Sequence of chain 1.A:
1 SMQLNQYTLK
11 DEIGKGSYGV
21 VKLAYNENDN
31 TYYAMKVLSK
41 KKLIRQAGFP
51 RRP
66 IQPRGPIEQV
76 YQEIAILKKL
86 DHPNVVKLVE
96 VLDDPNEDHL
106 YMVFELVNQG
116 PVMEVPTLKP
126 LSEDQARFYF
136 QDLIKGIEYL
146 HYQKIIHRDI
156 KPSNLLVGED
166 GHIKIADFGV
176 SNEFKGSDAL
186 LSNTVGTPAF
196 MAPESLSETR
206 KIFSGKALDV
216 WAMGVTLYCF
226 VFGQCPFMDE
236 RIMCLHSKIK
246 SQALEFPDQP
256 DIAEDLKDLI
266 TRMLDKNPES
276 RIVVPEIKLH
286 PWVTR

This protein binds this small molecule.
Small molecule (SMILES): CNC(=O)c1ccccc1Nc1nc(Nc2ccc(N3CCOCC3)cc2OC)ncc1Cl

Binding-site contacts:
Ligand atom NAH contacts residue LEU111 of chain 1.A at 3.9 Å.
Ligand atom CAU contacts residue LEU111 of chain 1.A at 4.0 Å (hydrophobic).
Ligand atom CAL contacts residue VAL112 of chain 1.A at 3.4 Å (hydrophobic).
Ligand atom CAR contacts residue GLY115 of chain 1.A at 3.4 Å.
Ligand atom NAH contacts residue VAL112 of chain 1.A at 2.8 Å (h-bond).
Ligand atom CAL contacts residue ASN113 of chain 1.A at 4.0 Å.
Ligand atom CAL contacts residue ILE13 of chain 1.A at 3.8 Å (hydrophobic).
Ligand atom C6 contacts residue VAL112 of chain 1.A at 3.5 Å (hydrophobic).
Ligand atom NAH contacts residue ILE13 of chain 1.A at 3.9 Å.
Ligand atom CBE contacts residue ACT1 of chain 1.F at 3.8 Å.
Ligand atom N1 contacts residue VAL112 of chain 1.A at 2.9 Å (h-bond).
Ligand atom C4 contacts residue LEU161 of chain 1.A at 3.7 Å (hydrophobic).
Ligand atom CL5 contacts residue PHE109 of chain 1.A at 3.8 Å.
Ligand atom OAT contacts residue ASN113 of chain 1.A at 3.3 Å (h-bond).
Ligand atom CAX contacts residue GLY115 of chain 1.A at 3.5 Å.
Ligand atom CAV contacts residue TYR18 of chain 1.A at 3.5 Å (hydrophobic).
Ligand atom N1 contacts residue LEU111 of chain 1.A at 3.8 Å.
Ligand atom C6 contacts residue ALA34 of chain 1.A at 3.4 Å (hydrophobic).
Ligand atom CAW contacts residue GLY14 of chain 1.A at 3.6 Å.
Ligand atom CAP contacts residue TYR18 of chain 1.A at 3.9 Å (hydrophobic).
Ligand atom CL5 contacts residue LEU161 of chain 1.A at 3.8 Å.
Ligand atom NAE contacts residue LEU161 of chain 1.A at 3.9 Å.
Ligand atom CAZ contacts residue GLY14 of chain 1.A at 4.0 Å.
Ligand atom OAT contacts residue LEU111 of chain 1.A at 3.5 Å.
Ligand atom C6 contacts residue GLU110 of chain 1.A at 3.4 Å.
Ligand atom CAS contacts residue ASN113 of chain 1.A at 3.3 Å.
Ligand atom CAM contacts residue ASN159 of chain 1.A at 3.5 Å.
Ligand atom CAM contacts residue ALA171 of chain 1.A at 4.0 Å (hydrophobic).
Ligand atom C5 contacts residue ALA34 of chain 1.A at 3.7 Å (hydrophobic).
Ligand atom CAO contacts residue TYR18 of chain 1.A at 3.8 Å (hydrophobic).
Ligand atom CAU contacts residue ASN113 of chain 1.A at 3.4 Å.
Ligand atom NAN contacts residue TYR18 of chain 1.A at 3.8 Å.
Ligand atom CAW contacts residue ILE13 of chain 1.A at 3.1 Å (hydrophobic).
Ligand atom CBD contacts residue GLN114 of chain 1.A at 3.9 Å.
Ligand atom N1 contacts residue ALA34 of chain 1.A at 3.7 Å.
Ligand atom C2 contacts residue VAL112 of chain 1.A at 3.3 Å (hydrophobic).
Ligand atom N1 contacts residue GLU110 of chain 1.A at 3.9 Å.
Ligand atom CAQ contacts residue ILE13 of chain 1.A at 3.8 Å (hydrophobic).
Ligand atom CAY contacts residue ASN113 of chain 1.A at 3.4 Å.
Ligand atom C5 contacts residue LEU161 of chain 1.A at 3.6 Å (hydrophobic).